A protein and the small-molecule ligand that binds it are described below.
Small molecule (SMILES): CC(=O)N[C@@H]1[C@@H](O)[C@H](O)[C@@H](CO)O[C@H]1O

Sequence of chain 1.A:
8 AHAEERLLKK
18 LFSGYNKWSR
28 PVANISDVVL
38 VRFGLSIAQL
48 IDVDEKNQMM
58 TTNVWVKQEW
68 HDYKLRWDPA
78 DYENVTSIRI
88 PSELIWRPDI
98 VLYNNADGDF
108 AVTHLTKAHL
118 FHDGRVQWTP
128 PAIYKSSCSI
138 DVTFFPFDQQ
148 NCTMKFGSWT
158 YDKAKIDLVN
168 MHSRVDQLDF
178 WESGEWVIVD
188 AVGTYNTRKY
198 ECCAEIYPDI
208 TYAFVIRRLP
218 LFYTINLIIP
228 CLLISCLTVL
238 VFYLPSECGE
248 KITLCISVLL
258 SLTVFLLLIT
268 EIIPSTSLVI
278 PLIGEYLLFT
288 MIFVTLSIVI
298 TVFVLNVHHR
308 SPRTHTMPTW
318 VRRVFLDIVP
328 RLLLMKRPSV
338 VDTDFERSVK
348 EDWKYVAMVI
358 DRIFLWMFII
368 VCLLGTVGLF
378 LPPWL

Binding-site contacts:
Ligand atom O7 contacts residue ASN31 of chain 1.A at 3.0 Å (h-bond).
Ligand atom O5 contacts residue SER33 of chain 1.A at 2.9 Å (h-bond).
Ligand atom C4 contacts residue ASN31 of chain 1.A at 4.2 Å.
Ligand atom C6 contacts residue SER33 of chain 1.A at 4.1 Å.
Ligand atom C3 contacts residue ASN31 of chain 1.A at 3.8 Å.
Ligand atom C5 contacts residue SER33 of chain 1.A at 3.7 Å.
Ligand atom O6 contacts residue SER33 of chain 1.A at 4.0 Å.
Ligand atom C1 contacts residue ASN31 of chain 1.A at 1.4 Å.
Ligand atom O5 contacts residue ASN31 of chain 1.A at 2.4 Å (h-bond).
Ligand atom C2 contacts residue ASN31 of chain 1.A at 2.4 Å.
Ligand atom C1 contacts residue SER33 of chain 1.A at 3.1 Å.
Ligand atom C8 contacts residue ASN31 of chain 1.A at 4.2 Å.
Ligand atom C7 contacts residue ASN31 of chain 1.A at 3.1 Å.
Ligand atom N2 contacts residue ASN31 of chain 1.A at 2.9 Å (h-bond).
Ligand atom C5 contacts residue ASN31 of chain 1.A at 3.7 Å.